The protein below binds the small molecule below.
Small molecule (SMILES): O=C1N2C=C(c3ccc(O)cc3)N=C(Cc3ccccc3)C2=N[C@@]1(Cc1ccc(C(F)(F)F)cc1)OO

Binding-site contacts:
Ligand atom C23 contacts residue MET28 of chain 1.K at 3.5 Å (hydrophobic).
Ligand atom O02 contacts residue TYR193 of chain 1.K at 3.5 Å (h-bond).
Ligand atom C25 contacts residue TYR91 of chain 1.K at 3.1 Å (hydrophobic).
Ligand atom C25 contacts residue TRP95 of chain 1.K at 3.5 Å (hydrophobic).
Ligand atom O04 contacts residue TYR91 of chain 1.K at 2.5 Å (h-bond).
Ligand atom C26 contacts residue HIS25 of chain 1.K at 3.4 Å.
Ligand atom C01 contacts residue TYR193 of chain 1.K at 3.6 Å (hydrophobic).
Ligand atom C24 contacts residue MET28 of chain 1.K at 3.5 Å (hydrophobic).
Ligand atom O01 contacts residue HIS178 of chain 1.K at 2.9 Å.
Ligand atom C24 contacts residue TYR91 of chain 1.K at 3.0 Å (hydrophobic).
Ligand atom O03 contacts residue TYR193 of chain 1.K at 2.1 Å (h-bond).
Ligand atom F03 contacts residue THR175 of chain 1.K at 3.2 Å.
Ligand atom O04 contacts residue TRP95 of chain 1.K at 3.2 Å (h-bond).
Ligand atom O02 contacts residue TYR141 of chain 1.K at 3.5 Å.
Ligand atom C26 contacts residue TRP182 of chain 1.K at 3.6 Å (hydrophobic).
Ligand atom F01 contacts residue ILE114 of chain 1.K at 3.0 Å.
Ligand atom O01 contacts residue TYR193 of chain 1.K at 3.4 Å (h-bond).
Ligand atom C03 contacts residue TYR141 of chain 1.K at 3.6 Å (hydrophobic).
Ligand atom C17 contacts residue MET45 of chain 1.K at 3.7 Å (hydrophobic).
Ligand atom N03 contacts residue MET28 of chain 1.K at 3.6 Å.
Ligand atom C03 contacts residue LEU121 of chain 1.K at 3.6 Å (hydrophobic).
Ligand atom F02 contacts residue MET174 of chain 1.K at 3.4 Å.
Ligand atom C27 contacts residue TRP182 of chain 1.K at 3.6 Å (hydrophobic).
Ligand atom F01 contacts residue THR175 of chain 1.K at 3.3 Å.
Ligand atom C22 contacts residue MET28 of chain 1.K at 3.6 Å (hydrophobic).
Ligand atom F01 contacts residue GLY118 of chain 1.K at 3.6 Å.
Ligand atom O04 contacts residue MET28 of chain 1.K at 3.5 Å.
Ligand atom C26 contacts residue TRP95 of chain 1.K at 3.3 Å (hydrophobic).
Ligand atom C25 contacts residue MET28 of chain 1.K at 3.4 Å (hydrophobic).
Ligand atom F03 contacts residue MET174 of chain 1.K at 3.0 Å.
Ligand atom C11 contacts residue TRP117 of chain 1.K at 3.5 Å (hydrophobic).
Ligand atom O04 contacts residue HIS25 of chain 1.K at 2.9 Å (h-bond).
Ligand atom C06 contacts residue ILE114 of chain 1.K at 3.4 Å (hydrophobic).
Ligand atom F03 contacts residue HIS178 of chain 1.K at 3.2 Å.
Ligand atom N02 contacts residue TYR141 of chain 1.K at 2.8 Å (h-bond).
Ligand atom O03 contacts residue HIS178 of chain 1.K at 3.2 Å (h-bond).
Ligand atom C06 contacts residue GLY118 of chain 1.K at 3.6 Å.
Ligand atom C09 contacts residue HIS178 of chain 1.K at 3.7 Å.
Ligand atom C19 contacts residue TYR141 of chain 1.K at 3.5 Å (hydrophobic).
Ligand atom C25 contacts residue HIS25 of chain 1.K at 3.7 Å.

Sequence of chain 1.K:
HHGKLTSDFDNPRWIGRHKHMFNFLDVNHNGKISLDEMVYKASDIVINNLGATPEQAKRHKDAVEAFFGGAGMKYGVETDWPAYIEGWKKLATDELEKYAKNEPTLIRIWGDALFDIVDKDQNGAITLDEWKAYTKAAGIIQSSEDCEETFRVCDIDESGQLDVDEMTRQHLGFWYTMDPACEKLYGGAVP